Sequence of chain 1.B:
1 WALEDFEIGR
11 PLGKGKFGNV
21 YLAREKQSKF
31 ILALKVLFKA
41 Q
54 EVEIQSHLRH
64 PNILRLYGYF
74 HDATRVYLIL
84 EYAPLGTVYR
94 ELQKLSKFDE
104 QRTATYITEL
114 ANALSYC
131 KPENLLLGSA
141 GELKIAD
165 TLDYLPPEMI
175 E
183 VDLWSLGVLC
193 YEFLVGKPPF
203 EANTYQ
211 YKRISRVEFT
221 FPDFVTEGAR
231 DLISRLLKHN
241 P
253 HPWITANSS

A protein and the small-molecule ligand that binds it are described below.
Small molecule (SMILES): CC(C)CCNC(=O)Cn1cc(-c2ccc3c(-c4nc5ccccc5[nH]4)n[nH]c3c2)cn1

Binding-site contacts:
Ligand atom CAI contacts residue LEU136 of chain 1.B at 3.8 Å (hydrophobic).
Ligand atom CA contacts residue LYS35 of chain 1.B at 3.0 Å.
Ligand atom O contacts residue LEU81 of chain 1.B at 3.8 Å.
Ligand atom CAY contacts residue LEU12 of chain 1.B at 3.6 Å (hydrophobic).
Ligand atom N contacts residue LYS35 of chain 1.B at 3.6 Å.
Ligand atom CAB contacts residue LEU81 of chain 1.B at 3.8 Å (hydrophobic).
Ligand atom NAU contacts residue TYR85 of chain 1.B at 3.4 Å.
Ligand atom O contacts residue LYS35 of chain 1.B at 2.7 Å.
Ligand atom NAU contacts residue ALA86 of chain 1.B at 2.7 Å (h-bond).
Ligand atom CAG contacts residue LEU12 of chain 1.B at 3.5 Å (hydrophobic).
Ligand atom CAZ contacts residue LEU12 of chain 1.B at 3.6 Å (hydrophobic).
Ligand atom NAT contacts residue LEU136 of chain 1.B at 3.8 Å.
Ligand atom CAL contacts residue LYS35 of chain 1.B at 3.7 Å.
Ligand atom C contacts residue LYS35 of chain 1.B at 3.3 Å.
Ligand atom CBC contacts residue LEU136 of chain 1.B at 3.4 Å (hydrophobic).
Ligand atom CAJ contacts residue ALA146 of chain 1.B at 3.6 Å (hydrophobic).
Ligand atom CAH contacts residue ALA86 of chain 1.B at 3.2 Å (hydrophobic).
Ligand atom CAE contacts residue GLY89 of chain 1.B at 3.5 Å.
Ligand atom CAN contacts residue GLN58 of chain 1.B at 3.5 Å.
Ligand atom CAJ contacts residue LEU67 of chain 1.B at 3.3 Å (hydrophobic).
Ligand atom CBD contacts residue LEU136 of chain 1.B at 3.5 Å (hydrophobic).
Ligand atom CA contacts residue ASP147 of chain 1.B at 3.3 Å.
Ligand atom NAQ contacts residue ALA86 of chain 1.B at 3.0 Å (h-bond).
Ligand atom CAB contacts residue VAL55 of chain 1.B at 3.7 Å (hydrophobic).
Ligand atom NAQ contacts residue TYR85 of chain 1.B at 3.6 Å.
Ligand atom NAT contacts residue TYR85 of chain 1.B at 3.7 Å.
Ligand atom CAL contacts residue PHE17 of chain 1.B at 3.7 Å (hydrophobic).
Ligand atom NAT contacts residue ALA86 of chain 1.B at 3.6 Å (h-bond).
Ligand atom CAK contacts residue LEU136 of chain 1.B at 3.6 Å (hydrophobic).
Ligand atom CAK contacts residue LEU67 of chain 1.B at 3.3 Å (hydrophobic).
Ligand atom CAH contacts residue GLY89 of chain 1.B at 3.6 Å.
Ligand atom NAP contacts residue ALA146 of chain 1.B at 3.6 Å.
Ligand atom CAM contacts residue LEU83 of chain 1.B at 3.7 Å (hydrophobic).
Ligand atom NAT contacts residue GLU84 of chain 1.B at 2.7 Å (salt-bridge).
Ligand atom CAA contacts residue GLN58 of chain 1.B at 3.2 Å.
Ligand atom CAM contacts residue GLN58 of chain 1.B at 3.5 Å.
Ligand atom NAQ contacts residue GLU84 of chain 1.B at 3.4 Å (salt-bridge).
Ligand atom CBC contacts residue GLU84 of chain 1.B at 3.7 Å.
Ligand atom CBB contacts residue ALA86 of chain 1.B at 3.1 Å (hydrophobic).
Ligand atom CAD contacts residue GLY89 of chain 1.B at 3.7 Å.